Sequence of chain 5.B:
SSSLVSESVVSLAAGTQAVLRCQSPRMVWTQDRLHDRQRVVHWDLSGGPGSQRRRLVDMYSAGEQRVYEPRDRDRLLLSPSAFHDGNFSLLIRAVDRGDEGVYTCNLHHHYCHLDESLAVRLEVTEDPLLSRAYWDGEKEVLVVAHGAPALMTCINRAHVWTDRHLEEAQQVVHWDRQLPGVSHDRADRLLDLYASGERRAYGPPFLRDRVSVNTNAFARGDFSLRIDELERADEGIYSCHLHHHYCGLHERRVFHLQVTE

Sequence of chain 5.H:
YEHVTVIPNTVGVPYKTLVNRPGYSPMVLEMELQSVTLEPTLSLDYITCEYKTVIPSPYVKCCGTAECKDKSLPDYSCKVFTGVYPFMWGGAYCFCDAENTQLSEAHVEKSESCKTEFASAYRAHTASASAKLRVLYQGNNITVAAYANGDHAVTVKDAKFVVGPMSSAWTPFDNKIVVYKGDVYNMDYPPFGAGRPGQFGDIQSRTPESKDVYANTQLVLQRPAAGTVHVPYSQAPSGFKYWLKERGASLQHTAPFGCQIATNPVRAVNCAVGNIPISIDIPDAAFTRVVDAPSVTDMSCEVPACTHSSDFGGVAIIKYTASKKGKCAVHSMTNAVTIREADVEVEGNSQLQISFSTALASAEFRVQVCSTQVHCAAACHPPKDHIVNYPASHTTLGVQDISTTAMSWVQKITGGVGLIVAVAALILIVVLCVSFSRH

Binding-site contacts:
Ligand atom C7 contacts residue ASN259 of chain 5.I at 3.1 Å.
Ligand atom O6 contacts residue LYS115 of chain 5.H at 3.7 Å.
Ligand atom C2 contacts residue ASN259 of chain 5.I at 2.4 Å.
Ligand atom C3 contacts residue ASN259 of chain 5.I at 3.8 Å.
Ligand atom O7 contacts residue LYS181 of chain 5.H at 4.1 Å.
Ligand atom O5 contacts residue THR116 of chain 5.H at 4.3 Å.
Ligand atom O6 contacts residue THR116 of chain 5.H at 3.5 Å.
Ligand atom C8 contacts residue ASN259 of chain 5.I at 4.4 Å.
Ligand atom C5 contacts residue ASN259 of chain 5.I at 3.6 Å.
Ligand atom C4 contacts residue LYS115 of chain 5.H at 4.5 Å.
Ligand atom C6 contacts residue LYS115 of chain 5.H at 4.3 Å.
Ligand atom C4 contacts residue ASN259 of chain 5.I at 4.1 Å.
Ligand atom N2 contacts residue ASN259 of chain 5.I at 3.0 Å (h-bond).
Ligand atom C1 contacts residue ASN259 of chain 5.I at 1.4 Å.
Ligand atom O7 contacts residue ASN259 of chain 5.I at 2.8 Å (h-bond).
Ligand atom O6 contacts residue ASN259 of chain 5.I at 4.5 Å.
Ligand atom O5 contacts residue ASN259 of chain 5.I at 2.3 Å (h-bond).
Ligand atom C8 contacts residue GLU198 of chain 5.B at 4.1 Å.

A small-molecule ligand and the protein it binds are described below.
Small molecule (SMILES): CC(=O)N[C@@H]1[C@@H](O)[C@H](O)[C@@H](CO)O[C@H]1O

Sequence of chain 5.I:
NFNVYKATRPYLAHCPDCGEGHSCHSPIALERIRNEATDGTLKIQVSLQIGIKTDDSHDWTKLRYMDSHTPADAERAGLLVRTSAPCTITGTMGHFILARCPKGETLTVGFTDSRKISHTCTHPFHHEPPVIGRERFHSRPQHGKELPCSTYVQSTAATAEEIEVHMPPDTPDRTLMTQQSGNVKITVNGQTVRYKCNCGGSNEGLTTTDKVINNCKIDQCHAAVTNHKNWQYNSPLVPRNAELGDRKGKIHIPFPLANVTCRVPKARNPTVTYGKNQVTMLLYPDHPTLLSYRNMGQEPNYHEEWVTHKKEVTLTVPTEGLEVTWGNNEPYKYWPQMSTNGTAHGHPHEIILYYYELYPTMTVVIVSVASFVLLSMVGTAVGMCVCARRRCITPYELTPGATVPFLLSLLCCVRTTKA